A protein and the small-molecule ligand that binds it are described below.
Small molecule (SMILES): CC(C)[C@@H]1CN(c2ccc(CO)c(S(C)(=O)=O)c2)CCN1c1ncc(CO)c(C(F)(F)F)n1

Sequence of chain 1.C:
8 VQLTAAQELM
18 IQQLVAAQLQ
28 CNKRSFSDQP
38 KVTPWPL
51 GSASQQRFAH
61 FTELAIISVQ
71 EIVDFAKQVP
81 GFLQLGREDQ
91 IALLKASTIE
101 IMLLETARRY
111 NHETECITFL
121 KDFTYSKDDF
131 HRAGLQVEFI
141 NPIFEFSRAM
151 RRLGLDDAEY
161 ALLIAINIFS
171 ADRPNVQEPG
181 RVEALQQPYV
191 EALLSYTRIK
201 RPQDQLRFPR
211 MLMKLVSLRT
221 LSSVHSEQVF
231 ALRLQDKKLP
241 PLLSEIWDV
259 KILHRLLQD

Binding-site contacts:
Ligand atom C3 contacts residue PHE119 of chain 1.C at 3.7 Å (hydrophobic).
Ligand atom C11 contacts residue PHE61 of chain 1.C at 3.8 Å (hydrophobic).
Ligand atom F1 contacts residue PHE61 of chain 1.C at 3.5 Å.
Ligand atom C3 contacts residue PHE130 of chain 1.C at 3.7 Å (hydrophobic).
Ligand atom F2 contacts residue PHE58 of chain 1.C at 3.6 Å.
Ligand atom C13 contacts residue PHE119 of chain 1.C at 3.4 Å (hydrophobic).
Ligand atom O2 contacts residue GLU71 of chain 1.C at 3.2 Å (salt-bridge).
Ligand atom O2 contacts residue SER68 of chain 1.C at 3.5 Å (h-bond).
Ligand atom F1 contacts residue THR62 of chain 1.C at 3.3 Å.
Ligand atom C15 contacts residue SER68 of chain 1.C at 3.6 Å.
Ligand atom C19 contacts residue LEU120 of chain 1.C at 3.9 Å (hydrophobic).
Ligand atom C1 contacts residue PHE139 of chain 1.C at 3.9 Å (hydrophobic).
Ligand atom N4 contacts residue PHE119 of chain 1.C at 3.7 Å.
Ligand atom C1 contacts residue ILE143 of chain 1.C at 3.9 Å (hydrophobic).
Ligand atom S contacts residue PHE119 of chain 1.C at 3.9 Å.
Ligand atom C12 contacts residue ALA65 of chain 1.C at 3.8 Å (hydrophobic).
Ligand atom C14 contacts residue PHE119 of chain 1.C at 3.7 Å (hydrophobic).
Ligand atom C17 contacts residue ARG109 of chain 1.C at 3.9 Å.
Ligand atom C16 contacts residue SER68 of chain 1.C at 3.8 Å.
Ligand atom C4 contacts residue MET102 of chain 1.C at 3.4 Å (hydrophobic).
Ligand atom C19 contacts residue LEU64 of chain 1.C at 3.3 Å (hydrophobic).
Ligand atom C20 contacts residue PHE119 of chain 1.C at 3.4 Å (hydrophobic).
Ligand atom C18 contacts residue PHE119 of chain 1.C at 3.5 Å (hydrophobic).
Ligand atom C21 contacts residue MET102 of chain 1.C at 3.3 Å (hydrophobic).
Ligand atom N3 contacts residue MET102 of chain 1.C at 3.7 Å.
Ligand atom F3 contacts residue THR62 of chain 1.C at 3.4 Å.
Ligand atom C14 contacts residue THR106 of chain 1.C at 3.5 Å.
Ligand atom C14 contacts residue MET102 of chain 1.C at 3.9 Å (hydrophobic).
Ligand atom O4 contacts residue PHE119 of chain 1.C at 3.8 Å.
Ligand atom F3 contacts residue LEU239 of chain 1.C at 3.7 Å.
Ligand atom C9 contacts residue LEU232 of chain 1.C at 3.9 Å (hydrophobic).
Ligand atom C7 contacts residue THR62 of chain 1.C at 3.9 Å.
Ligand atom C19 contacts residue PHE119 of chain 1.C at 3.5 Å (hydrophobic).
Ligand atom O4 contacts residue LEU120 of chain 1.C at 3.2 Å (h-bond).
Ligand atom C20 contacts residue LEU64 of chain 1.C at 3.9 Å (hydrophobic).
Ligand atom F2 contacts residue LEU135 of chain 1.C at 3.1 Å.
Ligand atom C14 contacts residue SER68 of chain 1.C at 3.9 Å.
Ligand atom O1 contacts residue HIS225 of chain 1.C at 3.0 Å (h-bond).
Ligand atom O3 contacts residue SER68 of chain 1.C at 3.9 Å.
Ligand atom O3 contacts residue LEU64 of chain 1.C at 3.6 Å (h-bond).